The small molecule below binds the protein below.
Small molecule (SMILES): CC(=O)Nc1cc(Oc2ccc3c(c2)CCN3C(=O)Nc2ccc(CN3CCN(C)CC3)c(C(F)(F)F)c2)ncn1

Binding-site contacts:
Ligand atom C35 contacts residue LEU149 of chain 1.A at 3.5 Å (hydrophobic).
Ligand atom N43 contacts residue LEU98 of chain 1.A at 2.8 Å (h-bond).
Ligand atom N39 contacts residue LEU98 of chain 1.A at 3.0 Å (h-bond).
Ligand atom O17 contacts residue GLY159 of chain 1.A at 3.3 Å.
Ligand atom F1 contacts residue HIS140 of chain 1.A at 3.2 Å.
Ligand atom C68 contacts residue HIS140 of chain 1.A at 3.4 Å.
Ligand atom C29 contacts residue PHE161 of chain 1.A at 3.6 Å (hydrophobic).
Ligand atom N14 contacts residue ASP160 of chain 1.A at 3.3 Å (salt-bridge).
Ligand atom C65 contacts residue HIS140 of chain 1.A at 3.5 Å.
Ligand atom C47 contacts residue TYR97 of chain 1.A at 3.4 Å (hydrophobic).
Ligand atom C19 contacts residue GLU64 of chain 1.A at 3.1 Å.
Ligand atom C62 contacts residue ASP160 of chain 1.A at 3.4 Å.
Ligand atom C9 contacts residue GLU64 of chain 1.A at 3.5 Å.
Ligand atom N61 contacts residue HIS140 of chain 1.A at 3.0 Å (h-bond).
Ligand atom C47 contacts residue LEU98 of chain 1.A at 3.5 Å (hydrophobic).
Ligand atom F4 contacts residue GLY159 of chain 1.A at 3.4 Å.
Ligand atom O34 contacts residue PHE161 of chain 1.A at 3.2 Å.
Ligand atom C37 contacts residue GLU96 of chain 1.A at 3.2 Å.
Ligand atom C68 contacts residue ILE139 of chain 1.A at 3.3 Å (hydrophobic).
Ligand atom N36 contacts residue ALA46 of chain 1.A at 3.5 Å.
Ligand atom F4 contacts residue ILE76 of chain 1.A at 3.6 Å.
Ligand atom C16 contacts residue ASP160 of chain 1.A at 3.0 Å.
Ligand atom F4 contacts residue ILE158 of chain 1.A at 3.2 Å.
Ligand atom C65 contacts residue ASP160 of chain 1.A at 3.3 Å.
Ligand atom F3 contacts residue LEU133 of chain 1.A at 3.6 Å.
Ligand atom C55 contacts residue ILE139 of chain 1.A at 3.4 Å (hydrophobic).
Ligand atom C62 contacts residue HIS140 of chain 1.A at 3.1 Å.
Ligand atom C37 contacts residue ALA46 of chain 1.A at 3.6 Å (hydrophobic).
Ligand atom N61 contacts residue ILE139 of chain 1.A at 2.8 Å (h-bond).
Ligand atom C41 contacts residue LEU149 of chain 1.A at 3.6 Å (hydrophobic).
Ligand atom N18 contacts residue ASP160 of chain 1.A at 3.5 Å (salt-bridge).
Ligand atom C19 contacts residue LEU93 of chain 1.A at 3.5 Å (hydrophobic).
Ligand atom O17 contacts residue VAL77 of chain 1.A at 3.5 Å.
Ligand atom F3 contacts residue LEU71 of chain 1.A at 3.2 Å.
Ligand atom C58 contacts residue ILE139 of chain 1.A at 3.0 Å (hydrophobic).
Ligand atom N36 contacts residue LEU149 of chain 1.A at 3.5 Å.
Ligand atom N14 contacts residue GLU64 of chain 1.A at 3.0 Å (salt-bridge).
Ligand atom O17 contacts residue ASP160 of chain 1.A at 2.7 Å (salt-bridge).
Ligand atom N43 contacts residue TYR97 of chain 1.A at 3.5 Å.
Ligand atom O34 contacts residue VAL29 of chain 1.A at 3.5 Å.

Sequence of chain 1.A:
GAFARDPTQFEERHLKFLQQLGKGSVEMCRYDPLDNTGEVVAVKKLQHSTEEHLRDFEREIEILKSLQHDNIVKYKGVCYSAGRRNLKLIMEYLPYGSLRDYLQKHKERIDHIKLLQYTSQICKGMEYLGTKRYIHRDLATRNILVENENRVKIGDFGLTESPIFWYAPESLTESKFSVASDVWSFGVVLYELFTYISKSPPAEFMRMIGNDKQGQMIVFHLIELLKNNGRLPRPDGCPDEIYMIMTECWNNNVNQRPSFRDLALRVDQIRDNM